Binding-site contacts:
Ligand atom C25 contacts residue VAL154 of chain 1.E at 4.3 Å (hydrophobic).
Ligand atom C16 contacts residue VAL154 of chain 1.E at 3.9 Å (hydrophobic).
Ligand atom C27 contacts residue LEU170 of chain 1.E at 3.5 Å (hydrophobic).
Ligand atom C26 contacts residue VAL154 of chain 1.E at 3.5 Å (hydrophobic).
Ligand atom C18 contacts residue VAL154 of chain 1.E at 3.5 Å (hydrophobic).
Ligand atom C4 contacts residue ILE150 of chain 1.E at 4.0 Å (hydrophobic).
Ligand atom C6 contacts residue ILE150 of chain 1.E at 3.8 Å (hydrophobic).
Ligand atom C15 contacts residue VAL154 of chain 1.E at 4.2 Å (hydrophobic).
Ligand atom C6 contacts residue PRO234 of chain 1.E at 4.4 Å (hydrophobic).
Ligand atom C25 contacts residue LEU170 of chain 1.E at 4.4 Å (hydrophobic).
Ligand atom C24 contacts residue VAL154 of chain 1.E at 3.9 Å (hydrophobic).
Ligand atom C5 contacts residue ILE150 of chain 1.E at 3.8 Å (hydrophobic).
Ligand atom C7 contacts residue THR153 of chain 1.E at 4.1 Å.
Ligand atom C19 contacts residue ILE150 of chain 1.E at 3.1 Å (hydrophobic).
Ligand atom C19 contacts residue ILE188 of chain 1.E at 4.5 Å (hydrophobic).
Ligand atom O1 contacts residue LEU229 of chain 1.E at 4.1 Å.
Ligand atom C20 contacts residue VAL154 of chain 1.E at 4.3 Å (hydrophobic).
Ligand atom C26 contacts residue ASP158 of chain 1.E at 3.8 Å.
Ligand atom C23 contacts residue VAL157 of chain 1.E at 4.4 Å (hydrophobic).
Ligand atom C23 contacts residue VAL154 of chain 1.E at 4.4 Å (hydrophobic).
Ligand atom C26 contacts residue PHE99 of chain 1.E at 3.5 Å (hydrophobic).
Ligand atom C16 contacts residue THR153 of chain 1.E at 4.1 Å.
Ligand atom C10 contacts residue ILE150 of chain 1.E at 4.2 Å (hydrophobic).
Ligand atom C18 contacts residue ILE150 of chain 1.E at 4.3 Å (hydrophobic).
Ligand atom C15 contacts residue THR153 of chain 1.E at 3.2 Å.
Ligand atom C16 contacts residue VAL157 of chain 1.E at 4.1 Å (hydrophobic).
Ligand atom O1 contacts residue GLN146 of chain 1.E at 4.2 Å.
Ligand atom C18 contacts residue LEU185 of chain 1.E at 3.8 Å (hydrophobic).
Ligand atom C14 contacts residue THR153 of chain 1.E at 4.5 Å.
Ligand atom C11 contacts residue LEU185 of chain 1.E at 4.4 Å (hydrophobic).
Ligand atom C27 contacts residue VAL157 of chain 1.E at 4.3 Å (hydrophobic).
Ligand atom C22 contacts residue VAL154 of chain 1.E at 3.4 Å (hydrophobic).
Ligand atom C17 contacts residue VAL154 of chain 1.E at 4.5 Å (hydrophobic).

A small-molecule ligand and the protein it binds are described below.
Small molecule (SMILES): CC(C)CCC[C@@H](C)[C@H]1CC[C@H]2[C@@H]3CC=C4C[C@@H](O)CC[C@]4(C)[C@H]3CC[C@]12C

Sequence of chain 1.E:
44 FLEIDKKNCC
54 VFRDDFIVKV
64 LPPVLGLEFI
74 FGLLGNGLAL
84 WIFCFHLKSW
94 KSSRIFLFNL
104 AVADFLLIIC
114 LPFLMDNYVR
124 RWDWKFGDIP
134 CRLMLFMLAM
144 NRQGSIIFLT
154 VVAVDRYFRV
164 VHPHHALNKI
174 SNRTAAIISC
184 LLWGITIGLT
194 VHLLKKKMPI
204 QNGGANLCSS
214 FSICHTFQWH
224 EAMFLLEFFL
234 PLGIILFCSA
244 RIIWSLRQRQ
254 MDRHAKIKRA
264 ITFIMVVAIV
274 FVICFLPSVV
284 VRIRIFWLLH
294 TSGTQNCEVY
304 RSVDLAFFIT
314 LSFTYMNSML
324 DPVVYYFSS